A small-molecule ligand and the protein it binds are described below.
Small molecule (SMILES): Nc1ncnc2c1ncn2[C@@H]1O[C@H](CO[P](=O)(O)O[P](=O)(O)NP(=O)(O)O)[C@@H](O)[C@H]1O

Binding-site contacts:
Ligand atom C2 contacts residue ASP478 of chain 2.A at 3.1 Å.
Ligand atom C8 contacts residue GLY523 of chain 2.A at 3.8 Å.
Ligand atom C1' contacts residue THR688 of chain 2.A at 3.5 Å.
Ligand atom O1B contacts residue GLY523 of chain 2.A at 3.8 Å.
Ligand atom O4' contacts residue GLY521 of chain 2.A at 3.8 Å.
Ligand atom N1 contacts residue ILE656 of chain 2.A at 3.7 Å.
Ligand atom O2G contacts residue GLY521 of chain 2.A at 3.8 Å.
Ligand atom O2' contacts residue THR688 of chain 2.A at 3.1 Å (h-bond).
Ligand atom O3G contacts residue ASP577 of chain 2.A at 3.1 Å (salt-bridge).
Ligand atom N6 contacts residue ILE479 of chain 2.A at 3.7 Å.
Ligand atom O2A contacts residue THR525 of chain 2.A at 3.2 Å.
Ligand atom O1G contacts residue ARG635 of chain 2.B at 3.1 Å (salt-bridge).
Ligand atom O1G contacts residue ASN624 of chain 2.A at 3.3 Å (h-bond).
Ligand atom O2B contacts residue GLY523 of chain 2.A at 2.8 Å (h-bond).
Ligand atom C2' contacts residue THR688 of chain 2.A at 3.8 Å.
Ligand atom O2G contacts residue PRO520 of chain 2.A at 3.2 Å.
Ligand atom O2B contacts residue GLY521 of chain 2.A at 3.4 Å.
Ligand atom N1 contacts residue ASP478 of chain 2.A at 2.9 Å (salt-bridge).
Ligand atom O1B contacts residue THR525 of chain 2.A at 2.7 Å (h-bond).
Ligand atom O3G contacts residue LYS524 of chain 2.A at 3.4 Å.
Ligand atom O3A contacts residue THR525 of chain 2.A at 3.8 Å.
Ligand atom C8 contacts residue GLY521 of chain 2.A at 3.2 Å.
Ligand atom N3 contacts residue LEU526 of chain 2.A at 3.7 Å.
Ligand atom N7 contacts residue GLY523 of chain 2.A at 3.2 Å.
Ligand atom C5' contacts residue GLY521 of chain 2.A at 3.5 Å.
Ligand atom O2B contacts residue CYS522 of chain 2.A at 2.6 Å (h-bond).
Ligand atom O1A contacts residue LEU526 of chain 2.A at 3.7 Å.
Ligand atom N1 contacts residue ILE479 of chain 2.A at 3.7 Å.
Ligand atom O2G contacts residue LYS524 of chain 2.A at 3.0 Å (salt-bridge).
Ligand atom N3 contacts residue ILE656 of chain 2.A at 3.8 Å.
Ligand atom N7 contacts residue CYS522 of chain 2.A at 3.3 Å (h-bond).
Ligand atom C4 contacts residue LEU526 of chain 2.A at 3.8 Å (hydrophobic).
Ligand atom C2 contacts residue ILE656 of chain 2.A at 3.7 Å (hydrophobic).
Ligand atom C2' contacts residue LEU526 of chain 2.A at 3.8 Å (hydrophobic).
Ligand atom O1B contacts residue LYS524 of chain 2.A at 3.1 Å.
Ligand atom O1A contacts residue GLY523 of chain 2.A at 3.0 Å.
Ligand atom N7 contacts residue GLY521 of chain 2.A at 3.8 Å.
Ligand atom O2B contacts residue LYS524 of chain 2.A at 3.8 Å.
Ligand atom O2G contacts residue PRO519 of chain 2.A at 3.0 Å (h-bond).
Ligand atom O2A contacts residue LEU526 of chain 2.A at 3.5 Å.

Sequence of chain 2.A:
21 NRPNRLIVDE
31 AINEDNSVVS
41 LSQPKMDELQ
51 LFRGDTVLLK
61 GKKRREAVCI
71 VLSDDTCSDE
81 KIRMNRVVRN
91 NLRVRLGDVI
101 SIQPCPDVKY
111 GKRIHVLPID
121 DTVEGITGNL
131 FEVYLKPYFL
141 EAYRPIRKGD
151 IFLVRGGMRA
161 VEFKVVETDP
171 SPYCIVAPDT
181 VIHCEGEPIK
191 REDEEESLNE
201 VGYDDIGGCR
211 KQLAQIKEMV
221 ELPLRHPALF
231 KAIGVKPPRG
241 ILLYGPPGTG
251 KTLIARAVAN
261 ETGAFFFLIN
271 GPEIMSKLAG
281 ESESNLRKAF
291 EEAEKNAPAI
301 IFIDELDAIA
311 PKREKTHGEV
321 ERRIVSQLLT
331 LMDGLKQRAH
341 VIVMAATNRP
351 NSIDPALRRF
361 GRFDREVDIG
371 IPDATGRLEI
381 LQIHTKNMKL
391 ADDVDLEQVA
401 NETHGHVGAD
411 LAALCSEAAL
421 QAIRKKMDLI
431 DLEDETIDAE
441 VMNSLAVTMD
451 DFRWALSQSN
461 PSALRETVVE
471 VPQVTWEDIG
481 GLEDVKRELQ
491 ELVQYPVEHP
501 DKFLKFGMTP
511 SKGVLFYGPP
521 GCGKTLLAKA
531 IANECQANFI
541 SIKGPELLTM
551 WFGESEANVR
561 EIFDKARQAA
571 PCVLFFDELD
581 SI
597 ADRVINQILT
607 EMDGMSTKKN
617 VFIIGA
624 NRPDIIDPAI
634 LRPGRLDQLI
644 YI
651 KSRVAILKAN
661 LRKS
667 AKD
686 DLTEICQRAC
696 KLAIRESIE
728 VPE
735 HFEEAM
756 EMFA

Sequence of chain 2.B:
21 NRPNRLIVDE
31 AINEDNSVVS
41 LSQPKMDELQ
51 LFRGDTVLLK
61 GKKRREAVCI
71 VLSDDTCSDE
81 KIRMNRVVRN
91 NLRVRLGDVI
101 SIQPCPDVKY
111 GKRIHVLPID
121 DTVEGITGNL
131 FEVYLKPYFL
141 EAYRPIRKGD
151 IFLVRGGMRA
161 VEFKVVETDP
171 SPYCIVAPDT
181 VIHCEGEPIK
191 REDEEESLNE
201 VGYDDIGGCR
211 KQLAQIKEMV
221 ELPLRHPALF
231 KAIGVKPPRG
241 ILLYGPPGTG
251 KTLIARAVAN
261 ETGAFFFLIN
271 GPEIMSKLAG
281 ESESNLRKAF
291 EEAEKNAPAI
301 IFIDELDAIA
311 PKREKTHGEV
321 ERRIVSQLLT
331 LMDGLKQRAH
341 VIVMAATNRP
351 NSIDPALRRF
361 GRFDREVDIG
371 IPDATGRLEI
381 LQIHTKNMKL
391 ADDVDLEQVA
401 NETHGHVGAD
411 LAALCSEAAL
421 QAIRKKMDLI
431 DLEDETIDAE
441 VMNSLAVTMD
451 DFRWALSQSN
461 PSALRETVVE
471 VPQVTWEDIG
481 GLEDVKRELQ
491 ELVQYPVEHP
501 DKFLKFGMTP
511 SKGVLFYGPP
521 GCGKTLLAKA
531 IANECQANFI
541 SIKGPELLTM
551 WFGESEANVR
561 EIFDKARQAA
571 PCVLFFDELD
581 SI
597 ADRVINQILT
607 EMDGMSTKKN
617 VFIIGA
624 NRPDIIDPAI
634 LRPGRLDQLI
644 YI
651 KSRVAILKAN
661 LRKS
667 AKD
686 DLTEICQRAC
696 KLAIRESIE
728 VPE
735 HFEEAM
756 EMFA